Binding-site contacts:
Ligand atom C8 contacts residue GLN580 of chain 1.H at 3.9 Å.
Ligand atom C7 contacts residue ASN331 of chain 1.H at 4.1 Å.
Ligand atom C8 contacts residue LEU582 of chain 1.H at 4.2 Å (hydrophobic).
Ligand atom C5 contacts residue ASN331 of chain 1.H at 3.6 Å.
Ligand atom N2 contacts residue GLN580 of chain 1.H at 3.7 Å.
Ligand atom C2 contacts residue ASN331 of chain 1.H at 2.6 Å.
Ligand atom N2 contacts residue ASN331 of chain 1.H at 2.9 Å (h-bond).
Ligand atom C7 contacts residue GLN580 of chain 1.H at 4.2 Å.
Ligand atom O5 contacts residue ASN331 of chain 1.H at 2.4 Å (h-bond).
Ligand atom C3 contacts residue ASN331 of chain 1.H at 3.7 Å.
Ligand atom C1 contacts residue ASN331 of chain 1.H at 1.4 Å.
Ligand atom C4 contacts residue ASN331 of chain 1.H at 4.2 Å.

Sequence of chain 1.H:
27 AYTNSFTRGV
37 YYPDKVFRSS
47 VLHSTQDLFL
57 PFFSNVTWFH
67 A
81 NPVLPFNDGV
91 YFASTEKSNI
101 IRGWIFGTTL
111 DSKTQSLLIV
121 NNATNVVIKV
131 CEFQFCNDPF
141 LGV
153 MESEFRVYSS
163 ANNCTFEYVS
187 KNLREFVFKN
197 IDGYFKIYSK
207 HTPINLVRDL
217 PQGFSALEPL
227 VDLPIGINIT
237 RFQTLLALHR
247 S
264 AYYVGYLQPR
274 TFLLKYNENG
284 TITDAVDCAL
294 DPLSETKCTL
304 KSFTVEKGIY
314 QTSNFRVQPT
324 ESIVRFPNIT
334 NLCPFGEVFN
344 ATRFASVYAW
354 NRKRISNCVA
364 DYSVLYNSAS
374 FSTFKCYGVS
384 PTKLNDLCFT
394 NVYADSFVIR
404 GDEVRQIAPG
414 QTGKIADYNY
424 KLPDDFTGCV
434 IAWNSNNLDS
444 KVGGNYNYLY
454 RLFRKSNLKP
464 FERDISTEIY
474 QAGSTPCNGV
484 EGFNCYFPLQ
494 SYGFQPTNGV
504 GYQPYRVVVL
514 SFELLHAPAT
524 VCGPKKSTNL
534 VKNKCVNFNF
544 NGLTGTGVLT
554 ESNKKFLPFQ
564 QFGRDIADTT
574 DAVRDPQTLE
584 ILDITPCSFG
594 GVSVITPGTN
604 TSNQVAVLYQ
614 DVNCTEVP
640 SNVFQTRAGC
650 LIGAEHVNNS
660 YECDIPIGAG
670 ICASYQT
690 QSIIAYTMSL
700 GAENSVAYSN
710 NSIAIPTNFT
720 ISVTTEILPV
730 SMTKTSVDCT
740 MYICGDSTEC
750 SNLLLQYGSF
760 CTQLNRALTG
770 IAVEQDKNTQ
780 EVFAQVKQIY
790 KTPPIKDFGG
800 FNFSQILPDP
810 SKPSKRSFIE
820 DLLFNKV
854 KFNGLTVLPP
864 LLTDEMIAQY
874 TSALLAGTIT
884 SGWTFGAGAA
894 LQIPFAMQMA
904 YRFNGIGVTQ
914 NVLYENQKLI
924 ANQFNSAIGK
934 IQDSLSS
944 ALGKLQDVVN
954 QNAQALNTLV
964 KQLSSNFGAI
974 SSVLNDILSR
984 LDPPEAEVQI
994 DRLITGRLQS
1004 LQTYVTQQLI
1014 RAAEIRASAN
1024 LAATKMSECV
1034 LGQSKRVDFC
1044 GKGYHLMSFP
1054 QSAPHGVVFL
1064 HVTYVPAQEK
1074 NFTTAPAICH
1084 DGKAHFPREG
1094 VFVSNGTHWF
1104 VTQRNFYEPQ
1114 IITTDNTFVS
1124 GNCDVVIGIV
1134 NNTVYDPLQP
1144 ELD

This protein binds this small molecule.
Small molecule (SMILES): CC(=O)N[C@H]1[C@H](O[C@H]2[C@H](O)[C@@H](NC(C)=O)CO[C@@H]2CO)O[C@H](CO)[C@@H](O)[C@@H]1O